Sequence of chain 2.D:
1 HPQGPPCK

A small-molecule ligand and the protein it binds are described below.
Small molecule (SMILES): CCCCC(=O)O

Binding-site contacts:
Ligand atom C2 contacts residue HIS1 of chain 2.D at 1.3 Å.
Ligand atom C6 contacts residue CYS7 of chain 2.D at 1.8 Å (hydrophobic).
Ligand atom C4 contacts residue HIS1 of chain 2.D at 3.5 Å.
Ligand atom C5 contacts residue CYS7 of chain 2.D at 2.8 Å (hydrophobic).
Ligand atom O1 contacts residue HIS1 of chain 2.D at 2.2 Å (h-bond).
Ligand atom C5 contacts residue HIS1 of chain 2.D at 4.2 Å.
Ligand atom C4 contacts residue CYS7 of chain 2.D at 3.1 Å (hydrophobic).
Ligand atom O1 contacts residue PRO2 of chain 2.D at 3.5 Å (h-bond).
Ligand atom C3 contacts residue HIS1 of chain 2.D at 2.4 Å.
Ligand atom C2 contacts residue PRO2 of chain 2.D at 3.9 Å (hydrophobic).